Sequence of chain 1.B:
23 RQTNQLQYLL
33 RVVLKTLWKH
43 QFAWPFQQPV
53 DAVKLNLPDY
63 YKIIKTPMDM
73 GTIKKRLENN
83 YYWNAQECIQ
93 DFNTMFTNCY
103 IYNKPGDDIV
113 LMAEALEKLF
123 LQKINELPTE

A protein and the small-molecule ligand that binds it are described below.
Small molecule (SMILES): CC[C@H](C)[C@@H]1NC(=O)[C@H](C)NC(=O)[C@H](CCCCN)NC(=O)[C@H](CCCCNC(C)=O)NC(=O)[C@H](CC2=CN=C3C=CC=CC23)NC(=O)CSC[C@@H](C=O)NC(=O)[C@H]([C@@H](C)CC)NC(=O)[C@H](CC2=NC=NC2)NC(=O)[C@H](CC(C)C)NC(=O)[C@H]([C@@H](C)O)NC(=O)[C@H](CCCCN)NC(=O)[C@H](CC(C)C)NC(=O)[C@H]([C@@H](C)CC)NC(=O)[C@H](CCCCNC(C)=O)NC(=O)CNC(=O)[C@@H]2CCCN2C(=O)[C@H](CC(C)C)NC1=O

Binding-site contacts:
Ligand atom O contacts residue TRP46 of chain 1.B at 3.9 Å.
Ligand atom SG contacts residue LEU57 of chain 1.B at 3.8 Å.
Ligand atom CH contacts residue VAL52 of chain 1.B at 3.6 Å (hydrophobic).
Ligand atom CH3 contacts residue LEU57 of chain 1.B at 3.3 Å (hydrophobic).
Ligand atom NZ contacts residue VAL52 of chain 1.B at 3.8 Å.
Ligand atom C contacts residue TRP46 of chain 1.B at 3.9 Å (hydrophobic).
Ligand atom NZ contacts residue PRO47 of chain 1.B at 2.9 Å (h-bond).
Ligand atom CB contacts residue TRP46 of chain 1.B at 3.4 Å (hydrophobic).
Ligand atom CH3 contacts residue PHE48 of chain 1.B at 3.8 Å (hydrophobic).
Ligand atom CD1 contacts residue ILE111 of chain 1.B at 3.7 Å (hydrophobic).
Ligand atom CB contacts residue TRP46 of chain 1.B at 3.7 Å (hydrophobic).
Ligand atom CH3 contacts residue VAL52 of chain 1.B at 3.8 Å (hydrophobic).
Ligand atom O contacts residue LEU57 of chain 1.B at 3.3 Å.
Ligand atom CB contacts residue LEU57 of chain 1.B at 3.5 Å (hydrophobic).
Ligand atom C contacts residue LEU57 of chain 1.B at 3.5 Å (hydrophobic).
Ligand atom OH contacts residue ILE111 of chain 1.B at 3.6 Å.
Ligand atom CD1 contacts residue ILE111 of chain 1.B at 3.7 Å (hydrophobic).
Ligand atom OH contacts residue VAL52 of chain 1.B at 3.8 Å.
Ligand atom O contacts residue TRP46 of chain 1.B at 3.7 Å.
Ligand atom CG contacts residue TRP46 of chain 1.B at 3.8 Å (hydrophobic).
Ligand atom N contacts residue NH21 of chain 1.D at 3.5 Å (h-bond).
Ligand atom N contacts residue TRP46 of chain 1.B at 3.9 Å.
Ligand atom CB contacts residue LEU59 of chain 1.B at 3.6 Å (hydrophobic).
Ligand atom CD1 contacts residue PRO47 of chain 1.B at 3.5 Å (hydrophobic).
Ligand atom CD2 contacts residue TRP46 of chain 1.B at 3.9 Å (hydrophobic).
Ligand atom CH3 contacts residue ILE111 of chain 1.B at 3.7 Å (hydrophobic).
Ligand atom CB contacts residue NH21 of chain 1.D at 2.5 Å.
Ligand atom CA contacts residue NH21 of chain 1.D at 2.1 Å.
Ligand atom O contacts residue NH21 of chain 1.D at 2.4 Å (h-bond).
Ligand atom CH3 contacts residue PRO47 of chain 1.B at 3.5 Å (hydrophobic).
Ligand atom SG contacts residue NH21 of chain 1.D at 3.5 Å (h-bond).
Ligand atom CB contacts residue TRP46 of chain 1.B at 3.6 Å (hydrophobic).
Ligand atom N contacts residue LEU57 of chain 1.B at 3.8 Å.
Ligand atom CD1 contacts residue TRP46 of chain 1.B at 3.7 Å (hydrophobic).
Ligand atom CG contacts residue LEU57 of chain 1.B at 3.8 Å (hydrophobic).
Ligand atom CD2 contacts residue ASP110 of chain 1.B at 3.6 Å.
Ligand atom CH contacts residue ILE111 of chain 1.B at 3.5 Å (hydrophobic).
Ligand atom CH contacts residue PRO47 of chain 1.B at 3.7 Å (hydrophobic).
Ligand atom C contacts residue NH21 of chain 1.D at 1.4 Å.
Ligand atom CD1 contacts residue MET114 of chain 1.B at 3.9 Å (hydrophobic).